Sequence of chain 1.Q:
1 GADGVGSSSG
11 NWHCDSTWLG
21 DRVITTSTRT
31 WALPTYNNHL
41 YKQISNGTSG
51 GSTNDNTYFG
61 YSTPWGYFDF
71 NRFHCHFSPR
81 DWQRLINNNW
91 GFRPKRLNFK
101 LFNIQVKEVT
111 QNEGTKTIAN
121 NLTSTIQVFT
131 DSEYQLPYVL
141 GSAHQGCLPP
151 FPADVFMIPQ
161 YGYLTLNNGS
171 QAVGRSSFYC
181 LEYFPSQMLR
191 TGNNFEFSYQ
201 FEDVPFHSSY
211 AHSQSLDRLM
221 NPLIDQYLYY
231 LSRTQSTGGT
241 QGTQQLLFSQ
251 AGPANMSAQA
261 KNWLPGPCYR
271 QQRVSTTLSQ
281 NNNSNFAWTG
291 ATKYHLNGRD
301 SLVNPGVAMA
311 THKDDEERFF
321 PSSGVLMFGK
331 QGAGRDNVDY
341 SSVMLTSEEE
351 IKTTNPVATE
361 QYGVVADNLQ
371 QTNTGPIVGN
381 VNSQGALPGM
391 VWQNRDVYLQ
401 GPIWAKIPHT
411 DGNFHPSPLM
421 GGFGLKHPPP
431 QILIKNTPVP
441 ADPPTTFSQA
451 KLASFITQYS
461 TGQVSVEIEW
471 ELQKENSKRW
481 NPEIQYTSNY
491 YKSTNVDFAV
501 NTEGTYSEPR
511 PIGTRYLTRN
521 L

Sequence of chain 1.E:
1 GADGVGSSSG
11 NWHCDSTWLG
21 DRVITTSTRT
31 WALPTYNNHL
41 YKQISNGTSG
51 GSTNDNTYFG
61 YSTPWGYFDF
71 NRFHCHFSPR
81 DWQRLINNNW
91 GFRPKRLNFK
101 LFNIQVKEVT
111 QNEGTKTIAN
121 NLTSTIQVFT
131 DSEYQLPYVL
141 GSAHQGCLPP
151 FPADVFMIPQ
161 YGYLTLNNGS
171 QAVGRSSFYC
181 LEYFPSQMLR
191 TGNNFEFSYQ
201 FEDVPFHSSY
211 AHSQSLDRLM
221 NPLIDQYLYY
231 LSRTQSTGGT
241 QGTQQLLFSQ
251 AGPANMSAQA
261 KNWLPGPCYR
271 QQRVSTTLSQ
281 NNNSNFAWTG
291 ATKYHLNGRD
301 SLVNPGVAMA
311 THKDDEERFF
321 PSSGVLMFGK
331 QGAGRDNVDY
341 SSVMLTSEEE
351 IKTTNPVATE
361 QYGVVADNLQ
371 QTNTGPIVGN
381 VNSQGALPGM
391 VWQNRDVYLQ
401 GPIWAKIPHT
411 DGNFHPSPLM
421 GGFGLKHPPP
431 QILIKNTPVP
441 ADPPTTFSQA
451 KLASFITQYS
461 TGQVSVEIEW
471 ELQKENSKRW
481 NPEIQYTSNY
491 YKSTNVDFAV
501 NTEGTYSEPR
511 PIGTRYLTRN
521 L

The small molecule below binds the protein below.
Small molecule (SMILES): Nc1ncnc2c1ncn2[C@H]1C[C@H](O)[C@@H](COP(=O)(O)O)O1

Binding-site contacts:
Ligand atom C2 contacts residue PRO416 of chain 1.E at 4.2 Å (hydrophobic).
Ligand atom C2 contacts residue PRO205 of chain 1.E at 4.0 Å (hydrophobic).
Ligand atom C8 contacts residue HIS415 of chain 1.E at 3.3 Å.
Ligand atom N1 contacts residue PRO205 of chain 1.E at 4.0 Å.
Ligand atom N6 contacts residue SER417 of chain 1.E at 3.5 Å.
Ligand atom N9 contacts residue PRO416 of chain 1.E at 4.3 Å.
Ligand atom N3 contacts residue PRO205 of chain 1.E at 4.4 Å.
Ligand atom C6 contacts residue PRO416 of chain 1.E at 2.9 Å (hydrophobic).
Ligand atom P contacts residue DC1 of chain 1.QB at 1.6 Å.
Ligand atom O5' contacts residue DC1 of chain 1.QB at 2.5 Å (h-bond).
Ligand atom C5 contacts residue HIS415 of chain 1.E at 4.3 Å.
Ligand atom N7 contacts residue HIS415 of chain 1.E at 3.0 Å (h-bond).
Ligand atom OP2 contacts residue DC1 of chain 1.QB at 2.5 Å (h-bond).
Ligand atom OP1 contacts residue DC1 of chain 1.QB at 2.5 Å (h-bond).
Ligand atom C8 contacts residue PRO416 of chain 1.E at 4.5 Å (hydrophobic).
Ligand atom C2' contacts residue PRO416 of chain 1.E at 4.5 Å (hydrophobic).
Ligand atom OP2 contacts residue ASP411 of chain 1.Q at 4.2 Å.
Ligand atom C5' contacts residue DC1 of chain 1.QB at 3.8 Å.
Ligand atom O4' contacts residue DC1 of chain 1.QB at 4.2 Å.
Ligand atom N6 contacts residue PRO416 of chain 1.E at 2.8 Å (h-bond).
Ligand atom N6 contacts residue ASN394 of chain 1.E at 4.3 Å.
Ligand atom C5 contacts residue PRO205 of chain 1.E at 4.2 Å (hydrophobic).
Ligand atom N1 contacts residue PRO416 of chain 1.E at 3.4 Å (h-bond).
Ligand atom C2 contacts residue GLY424 of chain 1.E at 4.1 Å.
Ligand atom C4 contacts residue PRO416 of chain 1.E at 4.0 Å (hydrophobic).
Ligand atom N7 contacts residue PRO416 of chain 1.E at 3.7 Å.
Ligand atom N3 contacts residue PRO416 of chain 1.E at 4.1 Å.
Ligand atom C5 contacts residue PRO416 of chain 1.E at 3.2 Å (hydrophobic).
Ligand atom C6 contacts residue PRO205 of chain 1.E at 3.9 Å (hydrophobic).
Ligand atom N1 contacts residue GLY424 of chain 1.E at 3.9 Å.
Ligand atom N6 contacts residue PRO205 of chain 1.E at 4.2 Å.